Sequence of chain 1.B:
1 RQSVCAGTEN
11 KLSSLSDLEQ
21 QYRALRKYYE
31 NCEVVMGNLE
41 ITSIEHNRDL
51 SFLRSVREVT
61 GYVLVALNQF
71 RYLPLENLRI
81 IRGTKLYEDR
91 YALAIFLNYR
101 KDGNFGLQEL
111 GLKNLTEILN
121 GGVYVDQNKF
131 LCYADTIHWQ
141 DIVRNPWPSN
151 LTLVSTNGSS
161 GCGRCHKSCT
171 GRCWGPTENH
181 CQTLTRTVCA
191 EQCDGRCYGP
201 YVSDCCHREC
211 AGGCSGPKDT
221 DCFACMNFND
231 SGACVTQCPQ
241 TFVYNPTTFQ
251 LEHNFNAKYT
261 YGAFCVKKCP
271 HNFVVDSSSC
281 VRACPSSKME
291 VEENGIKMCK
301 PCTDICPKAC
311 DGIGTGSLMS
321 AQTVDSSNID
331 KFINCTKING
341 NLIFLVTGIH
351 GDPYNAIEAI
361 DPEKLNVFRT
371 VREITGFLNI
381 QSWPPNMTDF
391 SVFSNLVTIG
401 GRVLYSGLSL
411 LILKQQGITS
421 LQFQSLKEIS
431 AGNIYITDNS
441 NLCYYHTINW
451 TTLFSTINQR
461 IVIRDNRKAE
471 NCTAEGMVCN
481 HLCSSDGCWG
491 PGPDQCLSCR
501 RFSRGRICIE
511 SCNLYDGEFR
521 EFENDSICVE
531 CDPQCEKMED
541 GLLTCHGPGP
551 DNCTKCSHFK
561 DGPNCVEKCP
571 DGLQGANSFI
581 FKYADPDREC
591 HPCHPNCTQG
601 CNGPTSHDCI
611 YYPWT

The protein below binds the small molecule below.
Small molecule (SMILES): CC(=O)N[C@@H]1[C@@H](O)[C@H](O)[C@@H](CO)O[C@H]1O

Binding-site contacts:
Ligand atom C3 contacts residue ASN334 of chain 1.B at 3.8 Å.
Ligand atom O7 contacts residue ASN334 of chain 1.B at 3.3 Å (h-bond).
Ligand atom O5 contacts residue ASN334 of chain 1.B at 2.4 Å (h-bond).
Ligand atom N2 contacts residue ILE333 of chain 1.B at 4.3 Å.
Ligand atom C5 contacts residue ASN334 of chain 1.B at 3.7 Å.
Ligand atom C4 contacts residue ASN334 of chain 1.B at 4.3 Å.
Ligand atom O7 contacts residue LYS308 of chain 1.B at 4.4 Å.
Ligand atom C2 contacts residue ASN334 of chain 1.B at 2.5 Å.
Ligand atom C1 contacts residue ASN334 of chain 1.B at 1.5 Å.
Ligand atom C7 contacts residue ASN334 of chain 1.B at 3.4 Å.
Ligand atom N2 contacts residue ASN334 of chain 1.B at 2.8 Å (h-bond).